This protein binds this small molecule.
Small molecule (SMILES): CC[C@H]1COC(c2ccc(OCCCCCCCc3cc(C)no3)cc2)=N1

Sequence of chain 7.A:
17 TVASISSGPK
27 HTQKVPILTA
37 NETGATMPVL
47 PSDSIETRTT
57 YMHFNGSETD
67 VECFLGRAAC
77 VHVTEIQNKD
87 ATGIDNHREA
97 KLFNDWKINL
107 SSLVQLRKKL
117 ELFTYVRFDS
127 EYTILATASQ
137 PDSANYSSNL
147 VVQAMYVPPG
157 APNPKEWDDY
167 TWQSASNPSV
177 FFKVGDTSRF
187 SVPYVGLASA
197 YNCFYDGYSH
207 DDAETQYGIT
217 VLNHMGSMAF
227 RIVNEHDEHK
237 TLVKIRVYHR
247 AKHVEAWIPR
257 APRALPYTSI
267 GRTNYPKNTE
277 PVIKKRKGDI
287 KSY

Sequence of chain 7.C:
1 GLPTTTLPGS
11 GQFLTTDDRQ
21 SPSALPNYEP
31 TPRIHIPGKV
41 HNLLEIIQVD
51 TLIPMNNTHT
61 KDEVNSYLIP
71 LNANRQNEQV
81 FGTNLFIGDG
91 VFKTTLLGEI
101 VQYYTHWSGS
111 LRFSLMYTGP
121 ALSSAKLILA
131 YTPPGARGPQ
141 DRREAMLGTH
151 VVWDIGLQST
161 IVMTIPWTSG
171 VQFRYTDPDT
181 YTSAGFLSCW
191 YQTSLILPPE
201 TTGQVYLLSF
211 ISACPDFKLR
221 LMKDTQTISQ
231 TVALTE

Binding-site contacts:
Ligand atom C3 contacts residue PRO174 of chain 7.A at 3.8 Å (hydrophobic).
Ligand atom C4A contacts residue ASN198 of chain 7.A at 4.0 Å.
Ligand atom C4 contacts residue MET224 of chain 7.A at 4.0 Å (hydrophobic).
Ligand atom O1 contacts residue VAL188 of chain 7.A at 3.8 Å.
Ligand atom C1C contacts residue MET224 of chain 7.A at 3.4 Å (hydrophobic).
Ligand atom C5A contacts residue CYS199 of chain 7.A at 3.9 Å (hydrophobic).
Ligand atom C3 contacts residue PHE186 of chain 7.A at 3.8 Å (hydrophobic).
Ligand atom C6B contacts residue TYR197 of chain 7.A at 3.5 Å (hydrophobic).
Ligand atom C31 contacts residue ALA150 of chain 7.A at 3.8 Å (hydrophobic).
Ligand atom N3A contacts residue ASN219 of chain 7.A at 3.8 Å.
Ligand atom C1B contacts residue MET221 of chain 7.A at 3.7 Å (hydrophobic).
Ligand atom C31 contacts residue VAL176 of chain 7.A at 3.3 Å (hydrophobic).
Ligand atom C4C contacts residue VAL188 of chain 7.A at 3.9 Å (hydrophobic).
Ligand atom C7C contacts residue TYR128 of chain 7.A at 3.7 Å (hydrophobic).
Ligand atom C5C contacts residue ILE104 of chain 7.A at 4.0 Å (hydrophobic).
Ligand atom N2 contacts residue PRO174 of chain 7.A at 3.9 Å.
Ligand atom N2 contacts residue ALA24 of chain 7.C at 3.3 Å.
Ligand atom C4A contacts residue ASN219 of chain 7.A at 3.9 Å.
Ligand atom C6C contacts residue VAL191 of chain 7.A at 3.5 Å (hydrophobic).
Ligand atom C2B contacts residue MET221 of chain 7.A at 3.6 Å (hydrophobic).
Ligand atom O1B contacts residue MET221 of chain 7.A at 3.7 Å.
Ligand atom C2C contacts residue TYR152 of chain 7.A at 4.0 Å (hydrophobic).
Ligand atom C5 contacts residue MET224 of chain 7.A at 4.0 Å (hydrophobic).
Ligand atom C2C contacts residue VAL188 of chain 7.A at 3.4 Å (hydrophobic).
Ligand atom C3C contacts residue VAL188 of chain 7.A at 3.2 Å (hydrophobic).
Ligand atom O1 contacts residue TYR152 of chain 7.A at 4.0 Å.
Ligand atom C31 contacts residue SER175 of chain 7.A at 3.6 Å.
Ligand atom O1 contacts residue PHE186 of chain 7.A at 3.7 Å.
Ligand atom C4 contacts residue TYR152 of chain 7.A at 3.9 Å (hydrophobic).
Ligand atom C5C contacts residue TYR128 of chain 7.A at 3.6 Å (hydrophobic).
Ligand atom C5 contacts residue PHE186 of chain 7.A at 3.7 Å (hydrophobic).
Ligand atom N2 contacts residue PHE186 of chain 7.A at 3.9 Å.
Ligand atom CM2 contacts residue LEU116 of chain 7.A at 3.6 Å (hydrophobic).
Ligand atom C5B contacts residue LEU106 of chain 7.A at 4.0 Å (hydrophobic).
Ligand atom C4 contacts residue PHE186 of chain 7.A at 3.5 Å (hydrophobic).
Ligand atom C4A contacts residue ILE215 of chain 7.A at 3.9 Å (hydrophobic).
Ligand atom C5B contacts residue TYR197 of chain 7.A at 3.7 Å (hydrophobic).
Ligand atom C5 contacts residue TYR152 of chain 7.A at 3.8 Å (hydrophobic).
Ligand atom C31 contacts residue PRO174 of chain 7.A at 3.4 Å (hydrophobic).
Ligand atom O1 contacts residue ALA24 of chain 7.C at 3.6 Å.